Binding-site contacts:
Ligand atom O7 contacts residue PRO215 of chain 3.A at 3.9 Å.
Ligand atom C3 contacts residue SER213 of chain 3.A at 3.9 Å.
Ligand atom O5 contacts residue ASN159 of chain 1.A at 2.3 Å (h-bond).
Ligand atom O7 contacts residue TRP216 of chain 3.A at 3.1 Å (h-bond).
Ligand atom C8 contacts residue ILE236 of chain 1.A at 4.3 Å (hydrophobic).
Ligand atom C5 contacts residue ASN159 of chain 1.A at 3.6 Å.
Ligand atom C2 contacts residue SER213 of chain 3.A at 4.1 Å.
Ligand atom O3 contacts residue SER213 of chain 3.A at 4.4 Å.
Ligand atom C7 contacts residue TRP216 of chain 3.A at 4.1 Å (hydrophobic).
Ligand atom N2 contacts residue SER213 of chain 3.A at 3.5 Å (h-bond).
Ligand atom C6 contacts residue THR161 of chain 1.A at 4.3 Å.
Ligand atom C8 contacts residue PRO215 of chain 3.A at 4.4 Å (hydrophobic).
Ligand atom C3 contacts residue ASN159 of chain 1.A at 3.8 Å.
Ligand atom C8 contacts residue THR161 of chain 1.A at 4.3 Å.
Ligand atom C1 contacts residue ASN159 of chain 1.A at 1.4 Å.
Ligand atom C7 contacts residue ASN159 of chain 1.A at 3.3 Å.
Ligand atom O5 contacts residue LEU238 of chain 1.A at 4.5 Å.
Ligand atom O7 contacts residue ASN159 of chain 1.A at 3.3 Å (h-bond).
Ligand atom C1 contacts residue SER213 of chain 3.A at 4.3 Å.
Ligand atom C2 contacts residue ASN159 of chain 1.A at 2.5 Å.
Ligand atom C4 contacts residue ASN159 of chain 1.A at 4.2 Å.
Ligand atom N2 contacts residue ASN159 of chain 1.A at 3.0 Å (h-bond).

A small-molecule ligand and the protein it binds are described below.
Small molecule (SMILES): CC(=O)N[C@H]1[C@H](O[C@H]2[C@H](O)[C@@H](NC(C)=O)CO[C@@H]2CO)O[C@H](CO)[C@@H](O[C@@H]2O[C@H](CO)[C@@H](O)[C@H](O)[C@@H]2O)[C@@H]1O

Sequence of chain 3.A:
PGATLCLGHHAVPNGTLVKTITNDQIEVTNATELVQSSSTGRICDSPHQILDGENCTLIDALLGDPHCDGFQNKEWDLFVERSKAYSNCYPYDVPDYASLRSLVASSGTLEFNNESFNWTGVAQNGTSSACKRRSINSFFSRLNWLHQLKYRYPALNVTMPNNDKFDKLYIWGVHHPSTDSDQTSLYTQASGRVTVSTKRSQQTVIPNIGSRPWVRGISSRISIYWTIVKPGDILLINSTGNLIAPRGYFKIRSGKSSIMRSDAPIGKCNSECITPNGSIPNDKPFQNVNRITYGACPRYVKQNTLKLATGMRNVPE

Sequence of chain 1.A:
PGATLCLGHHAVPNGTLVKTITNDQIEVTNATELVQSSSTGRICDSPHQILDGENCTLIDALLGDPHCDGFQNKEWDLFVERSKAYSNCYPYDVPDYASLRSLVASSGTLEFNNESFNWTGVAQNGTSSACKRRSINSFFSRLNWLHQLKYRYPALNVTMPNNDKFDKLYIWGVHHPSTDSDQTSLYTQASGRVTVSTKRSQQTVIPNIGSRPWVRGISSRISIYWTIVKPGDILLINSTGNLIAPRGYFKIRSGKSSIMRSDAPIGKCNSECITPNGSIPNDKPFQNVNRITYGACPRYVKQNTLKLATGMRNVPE